This small molecule binds to this protein.
Small molecule (SMILES): O=c1[nH]cnc2c1ncn2[C@@H]1O[C@H](COP(=O)(O)O)[C@@H](O)[C@H]1O

Sequence of chain 1.E:
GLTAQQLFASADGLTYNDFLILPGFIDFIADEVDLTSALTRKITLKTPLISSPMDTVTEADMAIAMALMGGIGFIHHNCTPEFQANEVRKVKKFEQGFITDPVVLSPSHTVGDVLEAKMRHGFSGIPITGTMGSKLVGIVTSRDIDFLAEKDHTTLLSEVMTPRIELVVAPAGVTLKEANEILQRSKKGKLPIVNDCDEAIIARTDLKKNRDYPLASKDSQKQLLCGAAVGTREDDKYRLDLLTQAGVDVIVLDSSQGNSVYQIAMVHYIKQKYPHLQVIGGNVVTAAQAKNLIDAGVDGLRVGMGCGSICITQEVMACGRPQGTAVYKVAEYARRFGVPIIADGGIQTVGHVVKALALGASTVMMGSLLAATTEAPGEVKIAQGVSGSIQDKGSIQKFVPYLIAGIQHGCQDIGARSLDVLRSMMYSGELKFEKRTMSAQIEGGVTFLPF

Binding-site contacts:
Ligand atom C3' contacts residue ARG373 of chain 1.E at 3.6 Å.
Ligand atom N1 contacts residue GLN492 of chain 1.E at 3.1 Å (h-bond).
Ligand atom O3' contacts residue ARG373 of chain 1.E at 2.9 Å (salt-bridge).
Ligand atom N7 contacts residue MET121 of chain 1.E at 3.7 Å.
Ligand atom C4 contacts residue NAD1 of chain 1.GA at 3.6 Å.
Ligand atom P contacts residue GLY416 of chain 1.E at 3.8 Å.
Ligand atom C2 contacts residue GLN492 of chain 1.E at 3.0 Å.
Ligand atom O5' contacts residue GLY379 of chain 1.E at 3.7 Å.
Ligand atom N1 contacts residue NAD1 of chain 1.GA at 3.8 Å.
Ligand atom C2' contacts residue ARG373 of chain 1.E at 3.3 Å.
Ligand atom C5' contacts residue ASP415 of chain 1.E at 3.8 Å.
Ligand atom C4' contacts residue ASP415 of chain 1.E at 3.3 Å.
Ligand atom C3' contacts residue ASP415 of chain 1.E at 3.1 Å.
Ligand atom N3 contacts residue CYS382 of chain 1.E at 3.2 Å.
Ligand atom C8 contacts residue MET121 of chain 1.E at 3.3 Å (hydrophobic).
Ligand atom O3' contacts residue SER119 of chain 1.E at 2.8 Å (h-bond).
Ligand atom N1 contacts residue GLY493 of chain 1.E at 3.4 Å.
Ligand atom O2P contacts residue GLY417 of chain 1.E at 3.4 Å (h-bond).
Ligand atom O2P contacts residue GLY379 of chain 1.E at 3.8 Å.
Ligand atom P contacts residue SER380 of chain 1.E at 3.8 Å.
Ligand atom O2' contacts residue ARG373 of chain 1.E at 3.1 Å (salt-bridge).
Ligand atom O2P contacts residue GLY416 of chain 1.E at 3.3 Å.
Ligand atom P contacts residue GLY438 of chain 1.E at 3.8 Å.
Ligand atom O3' contacts residue ASP415 of chain 1.E at 2.4 Å (salt-bridge).
Ligand atom O2' contacts residue NAD1 of chain 1.GA at 3.7 Å.
Ligand atom C2 contacts residue NAD1 of chain 1.GA at 3.0 Å.
Ligand atom C2' contacts residue ASP415 of chain 1.E at 3.2 Å.
Ligand atom O3P contacts residue MET437 of chain 1.E at 3.6 Å.
Ligand atom O1P contacts residue SER439 of chain 1.E at 2.9 Å (h-bond).
Ligand atom O5' contacts residue GLY416 of chain 1.E at 3.3 Å.
Ligand atom O3P contacts residue SER439 of chain 1.E at 3.8 Å.
Ligand atom O2P contacts residue SER380 of chain 1.E at 3.0 Å (h-bond).
Ligand atom C1' contacts residue NAD1 of chain 1.GA at 3.7 Å.
Ligand atom O5' contacts residue ASP415 of chain 1.E at 3.5 Å (salt-bridge).
Ligand atom O2' contacts residue ASP415 of chain 1.E at 2.4 Å (salt-bridge).
Ligand atom C3' contacts residue SER119 of chain 1.E at 3.5 Å.
Ligand atom O3P contacts residue GLY438 of chain 1.E at 2.6 Å (h-bond).
Ligand atom N3 contacts residue NAD1 of chain 1.GA at 3.1 Å.
Ligand atom O1P contacts residue GLY438 of chain 1.E at 3.4 Å.
Ligand atom C2 contacts residue CYS382 of chain 1.E at 3.3 Å (hydrophobic).